A protein and the small-molecule ligand that binds it are described below.
Small molecule (SMILES): CC(=O)N[C@@H]1[C@@H](O)[C@H](O)[C@@H](CO)O[C@H]1O

Binding-site contacts:
Ligand atom C4 contacts residue ASN391 of chain 1.A at 4.2 Å.
Ligand atom C2 contacts residue ASN391 of chain 1.A at 2.5 Å.
Ligand atom C1 contacts residue GLN400 of chain 1.A at 3.9 Å.
Ligand atom O6 contacts residue ASN391 of chain 1.A at 4.2 Å.
Ligand atom N2 contacts residue GLN400 of chain 1.A at 4.0 Å.
Ligand atom C5 contacts residue ASN391 of chain 1.A at 3.6 Å.
Ligand atom C7 contacts residue ASN391 of chain 1.A at 3.6 Å.
Ligand atom C8 contacts residue ASN391 of chain 1.A at 3.6 Å.
Ligand atom C3 contacts residue ASN391 of chain 1.A at 3.8 Å.
Ligand atom C1 contacts residue ASN391 of chain 1.A at 1.4 Å.
Ligand atom O5 contacts residue ASN391 of chain 1.A at 2.2 Å (h-bond).
Ligand atom N2 contacts residue ASN391 of chain 1.A at 3.1 Å (h-bond).
Ligand atom C6 contacts residue ASN391 of chain 1.A at 4.5 Å.

Sequence of chain 1.A:
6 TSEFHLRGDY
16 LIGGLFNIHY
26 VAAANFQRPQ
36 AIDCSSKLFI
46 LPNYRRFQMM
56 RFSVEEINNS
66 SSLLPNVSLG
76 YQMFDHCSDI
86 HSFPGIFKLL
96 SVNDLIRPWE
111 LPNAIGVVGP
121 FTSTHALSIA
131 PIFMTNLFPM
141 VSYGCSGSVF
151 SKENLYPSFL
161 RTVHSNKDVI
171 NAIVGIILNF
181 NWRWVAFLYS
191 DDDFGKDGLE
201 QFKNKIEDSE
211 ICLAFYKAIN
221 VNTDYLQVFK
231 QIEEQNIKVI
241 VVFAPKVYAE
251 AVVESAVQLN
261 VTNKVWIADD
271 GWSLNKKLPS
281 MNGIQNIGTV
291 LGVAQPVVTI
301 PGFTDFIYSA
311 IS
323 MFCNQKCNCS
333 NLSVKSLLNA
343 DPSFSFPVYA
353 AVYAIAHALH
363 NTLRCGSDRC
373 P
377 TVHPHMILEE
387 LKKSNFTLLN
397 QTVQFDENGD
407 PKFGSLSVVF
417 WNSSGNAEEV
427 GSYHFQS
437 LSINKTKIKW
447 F